Binding-site contacts:
Ligand atom C3 contacts residue ASN332 of chain 1.A at 3.7 Å.
Ligand atom O5 contacts residue ASN332 of chain 1.A at 2.4 Å (h-bond).
Ligand atom C7 contacts residue ASN332 of chain 1.A at 3.4 Å.
Ligand atom C1 contacts residue TRP388 of chain 1.A at 3.9 Å (hydrophobic).
Ligand atom C8 contacts residue LYS328 of chain 1.A at 4.1 Å.
Ligand atom C1 contacts residue ASN332 of chain 1.A at 1.4 Å.
Ligand atom C8 contacts residue ASN332 of chain 1.A at 4.1 Å.
Ligand atom C4 contacts residue ASN332 of chain 1.A at 4.1 Å.
Ligand atom O7 contacts residue ASN332 of chain 1.A at 3.7 Å.
Ligand atom C2 contacts residue ASN332 of chain 1.A at 2.4 Å.
Ligand atom C5 contacts residue TRP388 of chain 1.A at 4.1 Å (hydrophobic).
Ligand atom N2 contacts residue ASN332 of chain 1.A at 2.8 Å (h-bond).
Ligand atom C5 contacts residue ASN332 of chain 1.A at 3.7 Å.
Ligand atom O5 contacts residue TRP388 of chain 1.A at 4.1 Å.

Sequence of chain 1.A:
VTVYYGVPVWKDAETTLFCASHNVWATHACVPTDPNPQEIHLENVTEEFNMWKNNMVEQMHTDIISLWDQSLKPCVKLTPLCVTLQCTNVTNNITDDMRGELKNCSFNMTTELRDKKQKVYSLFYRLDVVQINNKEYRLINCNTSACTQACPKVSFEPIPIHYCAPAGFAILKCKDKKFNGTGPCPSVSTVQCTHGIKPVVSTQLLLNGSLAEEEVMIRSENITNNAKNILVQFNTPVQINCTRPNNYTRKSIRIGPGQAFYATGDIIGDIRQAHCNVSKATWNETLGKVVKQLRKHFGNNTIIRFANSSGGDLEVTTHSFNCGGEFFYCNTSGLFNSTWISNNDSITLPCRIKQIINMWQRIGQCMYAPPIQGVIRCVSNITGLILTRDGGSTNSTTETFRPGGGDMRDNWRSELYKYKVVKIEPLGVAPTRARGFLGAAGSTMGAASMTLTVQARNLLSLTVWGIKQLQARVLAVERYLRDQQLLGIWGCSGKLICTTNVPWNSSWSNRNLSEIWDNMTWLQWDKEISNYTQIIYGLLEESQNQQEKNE

This protein binds this small molecule.
Small molecule (SMILES): CC(=O)N[C@@H]1[C@@H](O)[C@H](O)[C@@H](CO)O[C@H]1O